Sequence of chain 1.C:
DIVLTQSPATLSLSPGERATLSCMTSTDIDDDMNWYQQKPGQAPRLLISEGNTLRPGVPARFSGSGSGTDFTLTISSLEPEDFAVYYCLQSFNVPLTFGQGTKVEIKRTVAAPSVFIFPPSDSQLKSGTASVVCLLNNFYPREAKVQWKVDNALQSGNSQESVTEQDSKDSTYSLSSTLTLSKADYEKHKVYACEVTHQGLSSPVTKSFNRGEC

Sequence of chain 1.D:
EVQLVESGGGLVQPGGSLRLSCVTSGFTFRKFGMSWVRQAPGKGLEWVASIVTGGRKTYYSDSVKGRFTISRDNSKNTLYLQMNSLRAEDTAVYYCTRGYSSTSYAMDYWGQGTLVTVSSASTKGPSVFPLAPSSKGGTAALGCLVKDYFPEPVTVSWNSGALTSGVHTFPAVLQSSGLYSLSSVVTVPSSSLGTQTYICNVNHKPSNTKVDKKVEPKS

Binding-site contacts:
Ligand atom CG2 contacts residue SER107 of chain 1.D at 3.5 Å.
Ligand atom O3P contacts residue LYS60 of chain 1.D at 3.0 Å (salt-bridge).
Ligand atom O contacts residue THR56 of chain 1.D at 2.9 Å (h-bond).
Ligand atom CD1 contacts residue TYR108 of chain 1.D at 3.4 Å (hydrophobic).
Ligand atom O1P contacts residue ARG59 of chain 1.D at 3.4 Å (salt-bridge).
Ligand atom CG2 contacts residue TYR62 of chain 1.D at 3.5 Å (hydrophobic).
Ligand atom C contacts residue THR56 of chain 1.D at 3.6 Å.
Ligand atom N contacts residue SER105 of chain 1.D at 3.4 Å (h-bond).
Ligand atom N contacts residue THR56 of chain 1.D at 2.9 Å (h-bond).
Ligand atom ND2 contacts residue VAL94 of chain 1.C at 2.9 Å (h-bond).
Ligand atom N contacts residue ASN93 of chain 1.C at 3.3 Å (h-bond).
Ligand atom C contacts residue THR56 of chain 1.D at 3.6 Å.
Ligand atom OXT contacts residue ARG59 of chain 1.D at 2.9 Å (salt-bridge).
Ligand atom OD1 contacts residue ASN93 of chain 1.C at 3.1 Å.
Ligand atom CG contacts residue ASN93 of chain 1.C at 3.2 Å.
Ligand atom OH contacts residue TYR108 of chain 1.D at 3.4 Å (h-bond).
Ligand atom CG contacts residue VAL94 of chain 1.C at 3.6 Å (hydrophobic).
Ligand atom CE2 contacts residue SER91 of chain 1.C at 3.3 Å.
Ligand atom CB contacts residue SER105 of chain 1.D at 3.4 Å.
Ligand atom OH contacts residue SER107 of chain 1.D at 3.6 Å.
Ligand atom O contacts residue TYR108 of chain 1.D at 2.9 Å (h-bond).
Ligand atom N contacts residue PHE92 of chain 1.C at 3.6 Å.
Ligand atom O contacts residue VAL55 of chain 1.D at 3.2 Å.
Ligand atom OH contacts residue SER91 of chain 1.C at 2.6 Å (h-bond).
Ligand atom N contacts residue TYR62 of chain 1.D at 3.0 Å (h-bond).
Ligand atom OG1 contacts residue SER105 of chain 1.D at 2.7 Å (h-bond).
Ligand atom OD1 contacts residue VAL94 of chain 1.C at 2.8 Å (h-bond).
Ligand atom CZ contacts residue SER91 of chain 1.C at 3.4 Å.
Ligand atom O contacts residue ARG59 of chain 1.D at 3.1 Å (salt-bridge).
Ligand atom O contacts residue THR56 of chain 1.D at 3.3 Å (h-bond).
Ligand atom CA contacts residue THR56 of chain 1.D at 3.4 Å.
Ligand atom CG1 contacts residue SER105 of chain 1.D at 3.6 Å.
Ligand atom CE1 contacts residue TYR108 of chain 1.D at 3.3 Å (hydrophobic).
Ligand atom CA contacts residue PHE92 of chain 1.C at 3.5 Å (hydrophobic).
Ligand atom ND2 contacts residue ASN93 of chain 1.C at 3.5 Å.
Ligand atom CA contacts residue TYR62 of chain 1.D at 3.6 Å (hydrophobic).
Ligand atom O contacts residue GLY57 of chain 1.D at 3.0 Å (h-bond).
Ligand atom CE1 contacts residue ARG59 of chain 1.D at 3.5 Å.
Ligand atom CG2 contacts residue THR106 of chain 1.D at 3.5 Å.
Ligand atom CB contacts residue ASN93 of chain 1.C at 3.6 Å.

This small molecule binds to this protein.
Small molecule (SMILES): CC(C)[C@H](NC(=O)[C@H](Cc1ccc(O)cc1)NC(=O)[C@H](CC(N)=O)NC(=O)CN)C(=O)N[C@H](C(=O)N[C@H](C(=O)N[C@@H](Cc1ccc(OP(=O)(O)O)cc1)C(=O)N[C@@H](C)C(=O)O)[C@@H](C)O)C(C)C